Sequence of chain 10.A:
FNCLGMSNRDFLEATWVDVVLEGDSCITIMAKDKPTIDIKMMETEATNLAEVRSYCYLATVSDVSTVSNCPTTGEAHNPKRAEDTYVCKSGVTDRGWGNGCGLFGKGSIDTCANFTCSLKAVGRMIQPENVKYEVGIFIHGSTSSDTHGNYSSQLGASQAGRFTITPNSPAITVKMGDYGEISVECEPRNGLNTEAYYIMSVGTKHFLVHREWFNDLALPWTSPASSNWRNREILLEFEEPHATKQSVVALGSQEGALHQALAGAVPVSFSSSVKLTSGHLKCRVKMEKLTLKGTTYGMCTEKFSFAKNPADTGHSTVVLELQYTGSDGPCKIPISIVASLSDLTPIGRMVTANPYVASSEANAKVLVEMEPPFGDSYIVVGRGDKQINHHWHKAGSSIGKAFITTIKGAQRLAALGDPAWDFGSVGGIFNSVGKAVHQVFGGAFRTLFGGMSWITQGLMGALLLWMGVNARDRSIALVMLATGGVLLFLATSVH

The small molecule below binds the protein below.
Small molecule (SMILES): CC(=O)N[C@@H]1[C@@H](O)[C@H](O)[C@@H](CO)O[C@H]1O

Binding-site contacts:
Ligand atom C8 contacts residue ASN118 of chain 10.A at 3.7 Å.
Ligand atom O6 contacts residue THR89 of chain 10.A at 3.9 Å.
Ligand atom C8 contacts residue ASP67 of chain 10.A at 3.7 Å.
Ligand atom O6 contacts residue ASN118 of chain 10.A at 4.2 Å.
Ligand atom O5 contacts residue THR120 of chain 10.A at 3.4 Å (h-bond).
Ligand atom C1 contacts residue THR89 of chain 10.A at 4.2 Å.
Ligand atom O6 contacts residue THR120 of chain 10.A at 3.6 Å (h-bond).
Ligand atom C6 contacts residue THR120 of chain 10.A at 3.8 Å.
Ligand atom C1 contacts residue SER66 of chain 10.A at 4.5 Å.
Ligand atom N2 contacts residue ASN118 of chain 10.A at 2.9 Å (h-bond).
Ligand atom O6 contacts residue PHE119 of chain 10.A at 2.8 Å (h-bond).
Ligand atom C6 contacts residue PHE119 of chain 10.A at 4.0 Å (hydrophobic).
Ligand atom C2 contacts residue ASN118 of chain 10.A at 2.5 Å.
Ligand atom C1 contacts residue ASN118 of chain 10.A at 1.4 Å.
Ligand atom C5 contacts residue ASN118 of chain 10.A at 3.6 Å.
Ligand atom N2 contacts residue TYR90 of chain 10.A at 4.4 Å.
Ligand atom C4 contacts residue ASN118 of chain 10.A at 4.2 Å.
Ligand atom C3 contacts residue ASN118 of chain 10.A at 3.8 Å.
Ligand atom C7 contacts residue ASN118 of chain 10.A at 3.8 Å.
Ligand atom O5 contacts residue ASN118 of chain 10.A at 2.4 Å (h-bond).
Ligand atom O5 contacts residue PHE119 of chain 10.A at 3.9 Å.
Ligand atom O5 contacts residue THR89 of chain 10.A at 4.5 Å.
Ligand atom C5 contacts residue THR120 of chain 10.A at 4.2 Å.
Ligand atom C8 contacts residue SER66 of chain 10.A at 3.6 Å.